Binding-site contacts:
Ligand atom O5 contacts residue ASN55 of chain 2.A at 2.4 Å (h-bond).
Ligand atom C2 contacts residue ASN55 of chain 2.A at 2.5 Å.
Ligand atom C5 contacts residue ASN55 of chain 2.A at 3.7 Å.
Ligand atom C6 contacts residue TYR86 of chain 2.A at 4.1 Å (hydrophobic).
Ligand atom C7 contacts residue ASN55 of chain 2.A at 3.5 Å.
Ligand atom C1 contacts residue ASN55 of chain 2.A at 1.4 Å.
Ligand atom C8 contacts residue GLU54 of chain 2.A at 3.3 Å.
Ligand atom O7 contacts residue ASN55 of chain 2.A at 3.6 Å (h-bond).
Ligand atom C5 contacts residue TYR86 of chain 2.A at 4.3 Å (hydrophobic).
Ligand atom C3 contacts residue ASN55 of chain 2.A at 3.8 Å.
Ligand atom N2 contacts residue ASN55 of chain 2.A at 2.9 Å (h-bond).
Ligand atom O5 contacts residue TYR86 of chain 2.A at 3.3 Å (h-bond).
Ligand atom C1 contacts residue TYR86 of chain 2.A at 4.2 Å (hydrophobic).
Ligand atom O6 contacts residue TYR86 of chain 2.A at 3.1 Å (h-bond).
Ligand atom C4 contacts residue ASN55 of chain 2.A at 4.2 Å.

The protein below binds the small molecule below.
Small molecule (SMILES): CC(=O)N[C@H]1[C@H](O[C@H]2[C@H](O)[C@@H](NC(C)=O)CO[C@@H]2CO)O[C@H](CO)[C@@H](O)[C@@H]1O

Sequence of chain 2.A:
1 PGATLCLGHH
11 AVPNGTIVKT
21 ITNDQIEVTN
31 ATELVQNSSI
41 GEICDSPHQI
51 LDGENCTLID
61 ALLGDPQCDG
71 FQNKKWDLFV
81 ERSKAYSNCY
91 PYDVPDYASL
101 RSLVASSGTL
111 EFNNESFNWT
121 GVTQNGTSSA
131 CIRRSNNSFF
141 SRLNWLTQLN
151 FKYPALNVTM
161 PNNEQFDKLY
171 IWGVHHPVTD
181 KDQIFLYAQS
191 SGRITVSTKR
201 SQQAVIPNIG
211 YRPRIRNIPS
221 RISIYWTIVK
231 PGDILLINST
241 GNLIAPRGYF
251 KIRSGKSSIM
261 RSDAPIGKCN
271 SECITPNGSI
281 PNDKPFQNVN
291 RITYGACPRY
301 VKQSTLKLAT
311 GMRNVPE